Binding-site contacts:
Ligand atom O5 contacts residue ASN104 of chain 1.A at 2.2 Å (h-bond).
Ligand atom O5 contacts residue TYR97 of chain 1.A at 4.0 Å.
Ligand atom C6 contacts residue TYR97 of chain 1.A at 3.8 Å (hydrophobic).
Ligand atom C1 contacts residue TYR97 of chain 1.A at 4.0 Å (hydrophobic).
Ligand atom C4 contacts residue ASN104 of chain 1.A at 4.1 Å.
Ligand atom C3 contacts residue ASN104 of chain 1.A at 3.8 Å.
Ligand atom C2 contacts residue ASN104 of chain 1.A at 2.4 Å.
Ligand atom C5 contacts residue ASN104 of chain 1.A at 3.5 Å.
Ligand atom O7 contacts residue ASN104 of chain 1.A at 4.2 Å.
Ligand atom C7 contacts residue ASN104 of chain 1.A at 3.7 Å.
Ligand atom C8 contacts residue VAL99 of chain 1.A at 4.2 Å (hydrophobic).
Ligand atom C5 contacts residue TYR97 of chain 1.A at 3.8 Å (hydrophobic).
Ligand atom C1 contacts residue ASN104 of chain 1.A at 1.4 Å.
Ligand atom N2 contacts residue ASN104 of chain 1.A at 3.0 Å (h-bond).

This small molecule binds to this protein.
Small molecule (SMILES): CC(=O)N[C@@H]1[C@@H](O)[C@H](O)[C@@H](CO)O[C@H]1O

Sequence of chain 1.A:
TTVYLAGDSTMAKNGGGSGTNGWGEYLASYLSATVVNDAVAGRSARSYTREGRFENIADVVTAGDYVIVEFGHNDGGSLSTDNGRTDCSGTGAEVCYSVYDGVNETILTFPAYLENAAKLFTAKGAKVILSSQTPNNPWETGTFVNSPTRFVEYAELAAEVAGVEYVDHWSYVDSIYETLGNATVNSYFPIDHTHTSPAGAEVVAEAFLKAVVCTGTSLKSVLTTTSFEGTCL